Binding-site contacts:
Ligand atom C contacts residue EDO1 of chain 1.I at 3.3 Å.
Ligand atom C contacts residue A2G1 of chain 1.H at 3.2 Å.
Ligand atom O contacts residue EDO1 of chain 1.I at 3.2 Å (h-bond).
Ligand atom CD1 contacts residue TYR168 of chain 1.A at 3.3 Å (hydrophobic).
Ligand atom OG1 contacts residue A2G1 of chain 1.H at 1.4 Å.
Ligand atom O contacts residue EDO1 of chain 1.I at 2.8 Å (h-bond).
Ligand atom NH2 contacts residue ASN31 of chain 1.A at 3.2 Å (h-bond).
Ligand atom OD2 contacts residue TRP33 of chain 1.A at 2.9 Å (h-bond).
Ligand atom CG contacts residue TYR168 of chain 1.A at 3.7 Å (hydrophobic).
Ligand atom CG contacts residue TRP33 of chain 1.A at 3.7 Å (hydrophobic).
Ligand atom O contacts residue TRP33 of chain 1.A at 3.5 Å.
Ligand atom CD1 contacts residue EDO1 of chain 1.I at 3.6 Å.
Ligand atom N contacts residue A2G1 of chain 1.H at 3.7 Å.
Ligand atom CB contacts residue TYR168 of chain 1.A at 3.5 Å (hydrophobic).
Ligand atom OD2 contacts residue TYR32 of chain 1.A at 3.4 Å.
Ligand atom CB contacts residue TRP33 of chain 1.A at 3.6 Å (hydrophobic).
Ligand atom CB contacts residue A2G1 of chain 1.H at 2.5 Å.
Ligand atom N contacts residue A2G1 of chain 1.H at 3.6 Å (h-bond).
Ligand atom CB contacts residue TRP227 of chain 1.A at 3.7 Å (hydrophobic).
Ligand atom O contacts residue TYR32 of chain 1.A at 2.8 Å (h-bond).
Ligand atom CA contacts residue TRP33 of chain 1.A at 3.6 Å (hydrophobic).
Ligand atom C contacts residue EDO1 of chain 1.I at 3.3 Å.
Ligand atom O contacts residue GLN103 of chain 1.A at 3.1 Å (h-bond).
Ligand atom N contacts residue TRP227 of chain 1.A at 3.7 Å.
Ligand atom C contacts residue TYR32 of chain 1.A at 3.6 Å (hydrophobic).
Ligand atom CD1 contacts residue GLN103 of chain 1.A at 3.6 Å.
Ligand atom CZ contacts residue ASN31 of chain 1.A at 3.6 Å.
Ligand atom CB contacts residue A2G1 of chain 1.H at 3.7 Å.
Ligand atom OD1 contacts residue A2G1 of chain 1.H at 3.3 Å.
Ligand atom NE contacts residue ASN31 of chain 1.A at 3.6 Å (h-bond).
Ligand atom O contacts residue A2G1 of chain 1.H at 3.2 Å.
Ligand atom CD contacts residue TYR32 of chain 1.A at 3.7 Å (hydrophobic).
Ligand atom N contacts residue TYR32 of chain 1.A at 3.7 Å.
Ligand atom CA contacts residue A2G1 of chain 1.H at 3.2 Å.
Ligand atom CB contacts residue TRP232 of chain 1.A at 3.5 Å (hydrophobic).
Ligand atom CD contacts residue TYR168 of chain 1.A at 3.4 Å (hydrophobic).
Ligand atom CD contacts residue TRP227 of chain 1.A at 3.7 Å (hydrophobic).
Ligand atom C contacts residue TRP33 of chain 1.A at 3.5 Å (hydrophobic).
Ligand atom N contacts residue TRP33 of chain 1.A at 3.7 Å.
Ligand atom CD contacts residue ASN31 of chain 1.A at 3.5 Å.

The protein below binds the small molecule below.
Small molecule (SMILES): CC[C@@H](O)[C@H](NC(=O)[C@H](CC(=O)O)NC(=O)[C@@H]1CCCN1C(=O)[C@H](C)N)C(=O)N[C@@H](CCCN=C(N)N)C(=O)N1CCC[C@H]1C(N)=O

Sequence of chain 1.A:
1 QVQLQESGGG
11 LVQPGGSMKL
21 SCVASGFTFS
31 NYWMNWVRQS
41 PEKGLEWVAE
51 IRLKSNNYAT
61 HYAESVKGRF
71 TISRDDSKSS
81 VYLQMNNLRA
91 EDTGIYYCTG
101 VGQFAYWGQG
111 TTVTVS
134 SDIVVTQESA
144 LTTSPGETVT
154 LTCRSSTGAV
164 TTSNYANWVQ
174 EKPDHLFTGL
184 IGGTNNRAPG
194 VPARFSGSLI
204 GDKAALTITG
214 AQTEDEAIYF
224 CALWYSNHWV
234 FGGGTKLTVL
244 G